Sequence of chain 1.B:
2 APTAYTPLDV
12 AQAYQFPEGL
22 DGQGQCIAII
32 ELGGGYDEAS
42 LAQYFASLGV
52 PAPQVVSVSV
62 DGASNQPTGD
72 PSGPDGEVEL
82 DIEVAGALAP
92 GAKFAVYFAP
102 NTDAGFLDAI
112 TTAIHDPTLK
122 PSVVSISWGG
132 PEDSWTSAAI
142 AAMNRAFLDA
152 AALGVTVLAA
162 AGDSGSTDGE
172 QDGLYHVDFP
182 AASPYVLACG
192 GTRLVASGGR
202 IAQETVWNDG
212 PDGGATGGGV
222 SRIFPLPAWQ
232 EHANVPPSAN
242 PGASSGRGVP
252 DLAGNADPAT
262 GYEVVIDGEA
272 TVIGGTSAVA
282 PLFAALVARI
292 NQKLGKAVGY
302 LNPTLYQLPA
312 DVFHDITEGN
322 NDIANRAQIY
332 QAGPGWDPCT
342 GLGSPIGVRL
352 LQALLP

Binding-site contacts:
Ligand atom CH3 contacts residue ASN102 of chain 1.B at 3.4 Å.
Ligand atom N contacts residue GLY130 of chain 1.B at 2.7 Å (h-bond).
Ligand atom C contacts residue GLU78 of chain 1.B at 3.4 Å.
Ligand atom CB contacts residue ASP164 of chain 1.B at 3.7 Å.
Ligand atom O contacts residue THR277 of chain 1.B at 3.6 Å (h-bond).
Ligand atom O contacts residue GLY130 of chain 1.B at 2.9 Å (h-bond).
Ligand atom O contacts residue SER278 of chain 1.B at 2.4 Å (h-bond).
Ligand atom CA contacts residue GLU78 of chain 1.B at 3.5 Å.
Ligand atom CH3 contacts residue GLY130 of chain 1.B at 3.5 Å.
Ligand atom CA contacts residue GLY130 of chain 1.B at 3.6 Å.
Ligand atom CA contacts residue ASP164 of chain 1.B at 3.3 Å.
Ligand atom O contacts residue ASN102 of chain 1.B at 3.0 Å (h-bond).
Ligand atom CE1 contacts residue ASP179 of chain 1.B at 3.2 Å.
Ligand atom CA contacts residue SER128 of chain 1.B at 3.6 Å.
Ligand atom O contacts residue GLY276 of chain 1.B at 3.2 Å.
Ligand atom CB contacts residue TRP129 of chain 1.B at 3.5 Å (hydrophobic).
Ligand atom C contacts residue ASP164 of chain 1.B at 3.2 Å.
Ligand atom CA contacts residue SER278 of chain 1.B at 2.4 Å.
Ligand atom CE1 contacts residue GLY130 of chain 1.B at 3.4 Å.
Ligand atom C contacts residue GLY130 of chain 1.B at 3.5 Å.
Ligand atom C contacts residue SER128 of chain 1.B at 3.7 Å.
Ligand atom CA contacts residue TRP129 of chain 1.B at 3.7 Å (hydrophobic).
Ligand atom CB contacts residue THR277 of chain 1.B at 3.7 Å.
Ligand atom CB contacts residue SER128 of chain 1.B at 3.7 Å.
Ligand atom N contacts residue SER128 of chain 1.B at 2.9 Å (h-bond).
Ligand atom O contacts residue TRP129 of chain 1.B at 3.2 Å.
Ligand atom C contacts residue TRP129 of chain 1.B at 3.7 Å (hydrophobic).
Ligand atom CD contacts residue TRP129 of chain 1.B at 3.6 Å (hydrophobic).
Ligand atom CG contacts residue TRP129 of chain 1.B at 3.7 Å (hydrophobic).
Ligand atom O contacts residue ASP164 of chain 1.B at 2.3 Å (salt-bridge).
Ligand atom N contacts residue GLU78 of chain 1.B at 3.1 Å (salt-bridge).
Ligand atom C contacts residue GLU78 of chain 1.B at 3.4 Å.
Ligand atom O contacts residue TRP129 of chain 1.B at 3.5 Å.
Ligand atom CB contacts residue SER278 of chain 1.B at 3.0 Å.
Ligand atom CB contacts residue GLU78 of chain 1.B at 3.4 Å.
Ligand atom N contacts residue SER278 of chain 1.B at 2.8 Å (h-bond).
Ligand atom CZ contacts residue ASP179 of chain 1.B at 3.4 Å.
Ligand atom CB contacts residue GLY130 of chain 1.B at 3.5 Å.
Ligand atom N contacts residue TRP129 of chain 1.B at 3.5 Å.
Ligand atom C contacts residue SER278 of chain 1.B at 1.5 Å.

This small molecule binds to this protein.
Small molecule (SMILES): CC[C@H](C)[C@H](NC(C)=O)C(=O)N1CCC[C@H]1C(=O)N[C@H](CO)Cc1ccccc1